A small-molecule ligand and the protein it binds are described below.
Small molecule (SMILES): O=CC(=O)[C@@H](O)[C@H](O)[C@H](O)C(=O)O

Binding-site contacts:
Ligand atom O2 contacts residue HIS26 of chain 1.B at 3.9 Å.
Ligand atom C6 contacts residue TRP326 of chain 1.B at 3.6 Å (hydrophobic).
Ligand atom O2 contacts residue ZN1 of chain 1.K at 2.1 Å.
Ligand atom C3 contacts residue ARG357 of chain 1.B at 3.5 Å.
Ligand atom O4 contacts residue HIS49 of chain 1.B at 3.1 Å (h-bond).
Ligand atom C6 contacts residue TYR50 of chain 1.B at 3.2 Å (hydrophobic).
Ligand atom C4 contacts residue ARG357 of chain 1.B at 3.6 Å.
Ligand atom C6 contacts residue HIS49 of chain 1.B at 3.9 Å.
Ligand atom C5 contacts residue ASP355 of chain 1.B at 3.7 Å.
Ligand atom C1 contacts residue MET258 of chain 1.B at 3.7 Å (hydrophobic).
Ligand atom C5 contacts residue ARG357 of chain 1.B at 3.8 Å.
Ligand atom O1B contacts residue MET258 of chain 1.B at 3.9 Å.
Ligand atom O3 contacts residue ARG357 of chain 1.B at 3.3 Å (salt-bridge).
Ligand atom C2 contacts residue ZN1 of chain 1.K at 3.0 Å.
Ligand atom O5 contacts residue ZN1 of chain 1.K at 3.6 Å.
Ligand atom O5 contacts residue ARG357 of chain 1.B at 3.4 Å (salt-bridge).
Ligand atom O1A contacts residue ZN1 of chain 1.K at 2.3 Å.
Ligand atom O1B contacts residue ARG170 of chain 1.B at 2.6 Å (salt-bridge).
Ligand atom C3 contacts residue HIS28 of chain 1.B at 3.7 Å.
Ligand atom C1 contacts residue ZN1 of chain 1.K at 3.0 Å.
Ligand atom O6 contacts residue TRP326 of chain 1.B at 3.7 Å.
Ligand atom C1 contacts residue ARG170 of chain 1.B at 3.4 Å.
Ligand atom O6 contacts residue TYR50 of chain 1.B at 2.7 Å (h-bond).
Ligand atom O2 contacts residue HIS28 of chain 1.B at 3.6 Å.
Ligand atom O1A contacts residue HIS26 of chain 1.B at 3.4 Å (h-bond).
Ligand atom O4 contacts residue ARG357 of chain 1.B at 2.9 Å (salt-bridge).
Ligand atom O5 contacts residue ASP355 of chain 1.B at 2.8 Å (salt-bridge).
Ligand atom O5 contacts residue HIS28 of chain 1.B at 3.4 Å.
Ligand atom O1B contacts residue SER223 of chain 1.B at 3.7 Å.
Ligand atom O2 contacts residue ASP355 of chain 1.B at 3.0 Å (salt-bridge).
Ligand atom O1A contacts residue MET258 of chain 1.B at 3.2 Å.
Ligand atom C2 contacts residue HIS28 of chain 1.B at 3.9 Å.
Ligand atom O1A contacts residue ARG170 of chain 1.B at 2.9 Å (salt-bridge).
Ligand atom C1 contacts residue HIS28 of chain 1.B at 3.8 Å.
Ligand atom C2 contacts residue TRP325 of chain 1.B at 3.6 Å (hydrophobic).
Ligand atom O6 contacts residue ASP355 of chain 1.B at 3.5 Å.
Ligand atom C3 contacts residue ZN1 of chain 1.K at 3.6 Å.
Ligand atom C4 contacts residue TRP326 of chain 1.B at 3.8 Å (hydrophobic).
Ligand atom O1A contacts residue HIS28 of chain 1.B at 3.0 Å (h-bond).
Ligand atom O2 contacts residue TRP325 of chain 1.B at 2.7 Å (h-bond).

Sequence of chain 1.B:
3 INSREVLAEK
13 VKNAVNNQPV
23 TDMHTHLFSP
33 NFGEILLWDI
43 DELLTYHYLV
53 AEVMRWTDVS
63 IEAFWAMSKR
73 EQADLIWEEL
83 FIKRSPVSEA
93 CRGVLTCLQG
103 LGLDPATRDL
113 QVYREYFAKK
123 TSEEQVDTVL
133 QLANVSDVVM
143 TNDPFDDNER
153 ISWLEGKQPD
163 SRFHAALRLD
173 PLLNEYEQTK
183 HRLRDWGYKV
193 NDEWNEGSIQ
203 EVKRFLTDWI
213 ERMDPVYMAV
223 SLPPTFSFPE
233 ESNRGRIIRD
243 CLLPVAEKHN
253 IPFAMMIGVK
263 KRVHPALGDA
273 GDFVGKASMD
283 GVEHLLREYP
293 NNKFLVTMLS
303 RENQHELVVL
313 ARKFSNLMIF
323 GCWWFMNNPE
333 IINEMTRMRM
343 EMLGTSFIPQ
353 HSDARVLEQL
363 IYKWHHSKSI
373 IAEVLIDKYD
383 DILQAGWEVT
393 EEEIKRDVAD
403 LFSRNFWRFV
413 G